A protein and the small-molecule ligand that binds it are described below.
Small molecule (SMILES): Nc1ccn([C@@H]2O[C@H](CO[P](=O)(O)O[C@H]3[C@@H](O)[C@H](n4cnc5c(=O)nc(N)[nH]c54)O[C@@H]3CO[P](=O)(O)O[C@H]3[C@@H](O)[C@H](n4cnc5c(=O)nc(N)[nH]c54)O[C@@H]3CO[P](=O)(O)O[C@H]3[C@@H](O)[C@H](n4ccc(N)nc4=O)O[C@@H]3CO[P](=O)(O)O[C@H]3[C@@H](O)[C@H](n4cnc5c(=O)nc(N)[nH]c54)O[C@@H]3CO[P](=O)(O)O[C@H]3[C@@H](O)[C@H](n4cnc5c(=O)[nH]c(N)nc54)O[C@@H]3CO[P](=O)(O)O[P](=O)(O)OP(=O)(O)O)[C@@H](O)[C@H]2O)c(=O)n1

Binding-site contacts:
Ligand atom PB contacts residue MN1 of chain 1.I at 3.8 Å.
Ligand atom O6 contacts residue ASN83 of chain 1.A at 4.1 Å.
Ligand atom O3B contacts residue ARG41 of chain 1.A at 3.5 Å (salt-bridge).
Ligand atom PA contacts residue MN1 of chain 1.I at 3.5 Å.
Ligand atom O1G contacts residue TYR80 of chain 1.A at 4.2 Å.
Ligand atom O2B contacts residue MN1 of chain 1.I at 2.8 Å.
Ligand atom O3B contacts residue ARG37 of chain 1.A at 3.2 Å (salt-bridge).
Ligand atom C6 contacts residue HIS38 of chain 1.A at 3.8 Å.
Ligand atom O2G contacts residue TYR80 of chain 1.A at 4.0 Å.
Ligand atom O3B contacts residue HIS38 of chain 1.A at 4.2 Å.
Ligand atom O3G contacts residue HIS35 of chain 1.A at 3.2 Å (h-bond).
Ligand atom C5' contacts residue ARG37 of chain 1.A at 3.6 Å.
Ligand atom O4' contacts residue HIS38 of chain 1.A at 3.4 Å.
Ligand atom PB contacts residue ARG37 of chain 1.A at 3.5 Å.
Ligand atom N3 contacts residue HIS38 of chain 1.A at 3.3 Å (h-bond).
Ligand atom O3G contacts residue TYR80 of chain 1.A at 2.6 Å (h-bond).
Ligand atom N1 contacts residue HIS38 of chain 1.A at 3.9 Å.
Ligand atom PB contacts residue ARG41 of chain 1.A at 4.1 Å.
Ligand atom N9 contacts residue HIS38 of chain 1.A at 3.3 Å.
Ligand atom O3G contacts residue MN1 of chain 1.I at 3.8 Å.
Ligand atom O2A contacts residue MN1 of chain 1.I at 2.3 Å.
Ligand atom C2 contacts residue HIS38 of chain 1.A at 3.6 Å.
Ligand atom O3G contacts residue ARG41 of chain 1.A at 3.1 Å (salt-bridge).
Ligand atom PG contacts residue TYR80 of chain 1.A at 3.8 Å.
Ligand atom O2B contacts residue ARG41 of chain 1.A at 3.3 Å (salt-bridge).
Ligand atom PG contacts residue ARG41 of chain 1.A at 3.9 Å.
Ligand atom O3A contacts residue MN1 of chain 1.I at 3.7 Å.
Ligand atom N7 contacts residue HIS38 of chain 1.A at 3.5 Å.
Ligand atom PG contacts residue HIS35 of chain 1.A at 3.8 Å.
Ligand atom C8 contacts residue HIS38 of chain 1.A at 3.5 Å.
Ligand atom O2G contacts residue MN1 of chain 1.I at 2.2 Å.
Ligand atom O3B contacts residue HIS35 of chain 1.A at 4.1 Å.
Ligand atom O1B contacts residue HIS38 of chain 1.A at 3.5 Å (h-bond).
Ligand atom C5 contacts residue HIS38 of chain 1.A at 3.2 Å.
Ligand atom PG contacts residue MN1 of chain 1.I at 3.5 Å.
Ligand atom O3A contacts residue ARG37 of chain 1.A at 4.0 Å.
Ligand atom C1' contacts residue HIS38 of chain 1.A at 3.7 Å.
Ligand atom O1B contacts residue ARG37 of chain 1.A at 2.7 Å (salt-bridge).
Ligand atom O1G contacts residue HIS35 of chain 1.A at 3.6 Å (h-bond).
Ligand atom C4 contacts residue HIS38 of chain 1.A at 3.1 Å.

Sequence of chain 1.A:
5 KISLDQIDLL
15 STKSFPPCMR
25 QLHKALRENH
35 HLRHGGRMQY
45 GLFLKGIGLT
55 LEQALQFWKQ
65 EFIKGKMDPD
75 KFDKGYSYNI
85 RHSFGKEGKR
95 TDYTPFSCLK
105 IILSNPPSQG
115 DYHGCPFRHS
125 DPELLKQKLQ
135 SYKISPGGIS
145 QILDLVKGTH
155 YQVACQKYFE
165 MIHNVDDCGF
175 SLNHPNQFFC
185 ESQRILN